Sequence of chain 1.F:
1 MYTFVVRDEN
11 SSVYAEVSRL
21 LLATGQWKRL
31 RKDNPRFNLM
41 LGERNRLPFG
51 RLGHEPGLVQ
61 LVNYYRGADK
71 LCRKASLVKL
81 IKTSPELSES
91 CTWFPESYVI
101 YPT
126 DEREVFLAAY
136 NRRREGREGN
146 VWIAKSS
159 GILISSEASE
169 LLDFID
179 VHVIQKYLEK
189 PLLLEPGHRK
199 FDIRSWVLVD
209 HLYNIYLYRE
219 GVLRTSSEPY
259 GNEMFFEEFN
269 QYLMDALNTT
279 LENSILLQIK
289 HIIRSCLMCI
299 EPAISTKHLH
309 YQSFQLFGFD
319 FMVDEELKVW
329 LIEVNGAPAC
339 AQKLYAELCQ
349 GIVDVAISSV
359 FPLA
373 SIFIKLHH

The small molecule below binds the protein below.
Small molecule (SMILES): Nc1ncnc2c1ncn2[C@@H]1O[C@H](CO[P](=O)(O)O[P](=O)(O)CP(=O)(O)O)[C@@H](O)[C@H]1O

Binding-site contacts:
Ligand atom N3 contacts residue LYS198 of chain 1.F at 3.5 Å (salt-bridge).
Ligand atom C8 contacts residue ILE148 of chain 1.F at 3.7 Å (hydrophobic).
Ligand atom O1G contacts residue ASP318 of chain 1.F at 2.7 Å (salt-bridge).
Ligand atom N7 contacts residue GLN183 of chain 1.F at 3.6 Å (h-bond).
Ligand atom N7 contacts residue LYS150 of chain 1.F at 3.2 Å (salt-bridge).
Ligand atom O1B contacts residue MG1 of chain 1.V at 3.1 Å.
Ligand atom O2G contacts residue ASN333 of chain 1.F at 3.7 Å.
Ligand atom C2 contacts residue TYR185 of chain 1.F at 3.8 Å (hydrophobic).
Ligand atom N7 contacts residue ILE330 of chain 1.F at 3.8 Å.
Ligand atom O1B contacts residue GLU331 of chain 1.F at 2.6 Å (salt-bridge).
Ligand atom O2A contacts residue ILE330 of chain 1.F at 3.7 Å.
Ligand atom O1G contacts residue ASN333 of chain 1.F at 2.9 Å (h-bond).
Ligand atom PG contacts residue GLU331 of chain 1.F at 3.9 Å.
Ligand atom N3 contacts residue TYR185 of chain 1.F at 3.7 Å.
Ligand atom O1A contacts residue GLU331 of chain 1.F at 3.2 Å (salt-bridge).
Ligand atom O3' contacts residue ASP200 of chain 1.F at 3.2 Å (salt-bridge).
Ligand atom O2G contacts residue ARG202 of chain 1.F at 3.0 Å (salt-bridge).
Ligand atom PG contacts residue ASP318 of chain 1.F at 3.6 Å.
Ligand atom C8 contacts residue LYS150 of chain 1.F at 3.3 Å.
Ligand atom O5' contacts residue LYS150 of chain 1.F at 3.9 Å.
Ligand atom O2A contacts residue ASP318 of chain 1.F at 3.8 Å.
Ligand atom O3G contacts residue MG1 of chain 1.V at 3.5 Å.
Ligand atom C5 contacts residue ILE330 of chain 1.F at 3.7 Å (hydrophobic).
Ligand atom O2' contacts residue MET320 of chain 1.F at 3.8 Å.
Ligand atom N6 contacts residue LYS184 of chain 1.F at 2.8 Å (salt-bridge).
Ligand atom N6 contacts residue GLN183 of chain 1.F at 3.5 Å (h-bond).
Ligand atom O2G contacts residue ARG222 of chain 1.F at 3.0 Å (salt-bridge).
Ligand atom N1 contacts residue LEU186 of chain 1.F at 2.9 Å (h-bond).
Ligand atom PG contacts residue ASN333 of chain 1.F at 3.6 Å.
Ligand atom O2' contacts residue LYS198 of chain 1.F at 3.4 Å.
Ligand atom O1A contacts residue LYS150 of chain 1.F at 2.9 Å (salt-bridge).
Ligand atom N7 contacts residue ILE148 of chain 1.F at 3.7 Å.
Ligand atom O3G contacts residue ASN333 of chain 1.F at 3.0 Å (h-bond).
Ligand atom N1 contacts residue TYR185 of chain 1.F at 3.7 Å.
Ligand atom O1G contacts residue GLU331 of chain 1.F at 2.6 Å (salt-bridge).
Ligand atom C6 contacts residue LYS184 of chain 1.F at 3.7 Å.
Ligand atom O2G contacts residue ASP318 of chain 1.F at 3.3 Å (salt-bridge).
Ligand atom C3' contacts residue ASP200 of chain 1.F at 3.9 Å.
Ligand atom C2 contacts residue LEU186 of chain 1.F at 3.3 Å (hydrophobic).
Ligand atom N1 contacts residue LYS184 of chain 1.F at 3.9 Å.